Sequence of chain 1.A:
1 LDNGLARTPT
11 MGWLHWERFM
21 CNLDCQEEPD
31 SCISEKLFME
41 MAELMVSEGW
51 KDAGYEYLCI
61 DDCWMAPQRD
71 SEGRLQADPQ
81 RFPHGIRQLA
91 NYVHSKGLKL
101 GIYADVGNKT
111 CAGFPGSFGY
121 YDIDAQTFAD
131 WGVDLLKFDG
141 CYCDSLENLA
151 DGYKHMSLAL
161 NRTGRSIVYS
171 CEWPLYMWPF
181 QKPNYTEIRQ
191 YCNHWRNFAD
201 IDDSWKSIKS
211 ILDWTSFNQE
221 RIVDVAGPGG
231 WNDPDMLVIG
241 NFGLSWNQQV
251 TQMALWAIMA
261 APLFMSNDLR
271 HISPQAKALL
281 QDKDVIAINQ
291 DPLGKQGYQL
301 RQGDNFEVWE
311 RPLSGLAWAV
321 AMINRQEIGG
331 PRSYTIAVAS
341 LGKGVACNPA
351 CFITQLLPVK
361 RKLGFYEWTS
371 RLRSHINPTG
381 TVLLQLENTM

A small-molecule ligand and the protein it binds are described below.
Small molecule (SMILES): CC(=O)N[C@@H]1[C@@H](O)[C@H](O)[C@@H](CO)O[C@H]1O

Binding-site contacts:
Ligand atom C1 contacts residue ASN108 of chain 1.A at 1.4 Å.
Ligand atom O7 contacts residue CYS143 of chain 1.A at 3.6 Å.
Ligand atom C7 contacts residue ASN148 of chain 1.A at 4.2 Å.
Ligand atom O7 contacts residue ASN108 of chain 1.A at 3.7 Å.
Ligand atom C2 contacts residue PHE118 of chain 1.A at 4.1 Å (hydrophobic).
Ligand atom C2 contacts residue ASN108 of chain 1.A at 2.5 Å.
Ligand atom N2 contacts residue PHE118 of chain 1.A at 3.5 Å.
Ligand atom C3 contacts residue ASP144 of chain 1.A at 3.3 Å.
Ligand atom C5 contacts residue ASN108 of chain 1.A at 3.7 Å.
Ligand atom C7 contacts residue CYS143 of chain 1.A at 4.2 Å (hydrophobic).
Ligand atom C8 contacts residue PHE118 of chain 1.A at 3.6 Å (hydrophobic).
Ligand atom C8 contacts residue ASN108 of chain 1.A at 4.5 Å.
Ligand atom C8 contacts residue GLY107 of chain 1.A at 4.1 Å.
Ligand atom C7 contacts residue ASN108 of chain 1.A at 3.5 Å.
Ligand atom C3 contacts residue ASN108 of chain 1.A at 3.8 Å.
Ligand atom C3 contacts residue PHE118 of chain 1.A at 4.0 Å (hydrophobic).
Ligand atom C2 contacts residue ASP144 of chain 1.A at 3.5 Å.
Ligand atom C8 contacts residue ASP144 of chain 1.A at 3.8 Å.
Ligand atom N2 contacts residue ASN108 of chain 1.A at 3.0 Å (h-bond).
Ligand atom C7 contacts residue PHE118 of chain 1.A at 4.3 Å (hydrophobic).
Ligand atom O7 contacts residue TYR142 of chain 1.A at 3.5 Å (h-bond).
Ligand atom C8 contacts residue CYS143 of chain 1.A at 3.9 Å (hydrophobic).
Ligand atom N2 contacts residue ASN148 of chain 1.A at 4.4 Å.
Ligand atom C8 contacts residue TYR142 of chain 1.A at 4.0 Å (hydrophobic).
Ligand atom C4 contacts residue ASP144 of chain 1.A at 4.0 Å.
Ligand atom O7 contacts residue ASP144 of chain 1.A at 3.0 Å (salt-bridge).
Ligand atom O3 contacts residue ASN148 of chain 1.A at 3.7 Å.
Ligand atom C1 contacts residue PHE118 of chain 1.A at 4.2 Å (hydrophobic).
Ligand atom C4 contacts residue ASN108 of chain 1.A at 4.2 Å.
Ligand atom O5 contacts residue ASN108 of chain 1.A at 2.3 Å (h-bond).
Ligand atom N2 contacts residue ASP144 of chain 1.A at 3.8 Å.
Ligand atom C7 contacts residue ASP144 of chain 1.A at 3.4 Å.
Ligand atom C7 contacts residue TYR142 of chain 1.A at 3.9 Å (hydrophobic).
Ligand atom O3 contacts residue PHE118 of chain 1.A at 4.5 Å.
Ligand atom O3 contacts residue ASP144 of chain 1.A at 2.3 Å (salt-bridge).
Ligand atom C8 contacts residue ASN148 of chain 1.A at 4.0 Å.